Binding-site contacts:
Ligand atom C7 contacts residue THR105 of chain 1.G at 3.9 Å.
Ligand atom O7 contacts residue TYR135 of chain 1.G at 3.3 Å.
Ligand atom O7 contacts residue THR105 of chain 1.G at 2.7 Å (h-bond).
Ligand atom C8 contacts residue LEU137 of chain 1.G at 3.9 Å (hydrophobic).
Ligand atom C1 contacts residue ASN118 of chain 1.G at 1.4 Å.
Ligand atom O7 contacts residue VAL104 of chain 1.G at 4.0 Å.
Ligand atom C2 contacts residue ASN118 of chain 1.G at 2.4 Å.
Ligand atom O7 contacts residue ASN118 of chain 1.G at 3.7 Å.
Ligand atom O2 contacts residue GLU19 of chain 1.F at 3.9 Å.
Ligand atom C4 contacts residue ASN118 of chain 1.G at 4.2 Å.
Ligand atom C3 contacts residue TYR135 of chain 1.G at 4.2 Å (hydrophobic).
Ligand atom N2 contacts residue ASN118 of chain 1.G at 2.9 Å (h-bond).
Ligand atom C8 contacts residue TYR135 of chain 1.G at 3.8 Å (hydrophobic).
Ligand atom N2 contacts residue LEU137 of chain 1.G at 4.4 Å.
Ligand atom C5 contacts residue TYR135 of chain 1.G at 4.4 Å (hydrophobic).
Ligand atom C7 contacts residue ASN118 of chain 1.G at 3.5 Å.
Ligand atom C7 contacts residue LEU137 of chain 1.G at 4.4 Å (hydrophobic).
Ligand atom C1 contacts residue TYR135 of chain 1.G at 4.2 Å (hydrophobic).
Ligand atom C8 contacts residue VAL104 of chain 1.G at 3.9 Å (hydrophobic).
Ligand atom C7 contacts residue TYR135 of chain 1.G at 3.8 Å (hydrophobic).
Ligand atom O5 contacts residue ASN118 of chain 1.G at 2.3 Å (h-bond).
Ligand atom C3 contacts residue ASN118 of chain 1.G at 3.8 Å.
Ligand atom C7 contacts residue VAL104 of chain 1.G at 4.2 Å (hydrophobic).
Ligand atom C7 contacts residue ASP290 of chain 1.G at 4.3 Å.
Ligand atom C8 contacts residue ASP290 of chain 1.G at 3.4 Å.
Ligand atom C5 contacts residue ASN118 of chain 1.G at 3.6 Å.

Sequence of chain 1.F:
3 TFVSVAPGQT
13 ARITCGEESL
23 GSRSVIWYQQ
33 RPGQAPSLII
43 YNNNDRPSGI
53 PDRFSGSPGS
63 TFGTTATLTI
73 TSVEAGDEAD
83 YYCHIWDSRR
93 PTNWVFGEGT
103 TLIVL

This protein binds this small molecule.
Small molecule (SMILES): CC(=O)N[C@H]1[C@H](O[C@H]2[C@H](O)[C@@H](NC(C)=O)CO[C@@H]2CO)O[C@H](CO)[C@@H](O[C@@H]2O[C@H](CO[C@H]3O[C@H](CO)[C@@H](O)[C@H](O)[C@@H]3O)[C@@H](O)[C@H](O[C@H]3O[C@H](CO)[C@@H](O)[C@H](O)[C@@H]3O)[C@@H]2O)[C@@H]1O

Sequence of chain 1.G:
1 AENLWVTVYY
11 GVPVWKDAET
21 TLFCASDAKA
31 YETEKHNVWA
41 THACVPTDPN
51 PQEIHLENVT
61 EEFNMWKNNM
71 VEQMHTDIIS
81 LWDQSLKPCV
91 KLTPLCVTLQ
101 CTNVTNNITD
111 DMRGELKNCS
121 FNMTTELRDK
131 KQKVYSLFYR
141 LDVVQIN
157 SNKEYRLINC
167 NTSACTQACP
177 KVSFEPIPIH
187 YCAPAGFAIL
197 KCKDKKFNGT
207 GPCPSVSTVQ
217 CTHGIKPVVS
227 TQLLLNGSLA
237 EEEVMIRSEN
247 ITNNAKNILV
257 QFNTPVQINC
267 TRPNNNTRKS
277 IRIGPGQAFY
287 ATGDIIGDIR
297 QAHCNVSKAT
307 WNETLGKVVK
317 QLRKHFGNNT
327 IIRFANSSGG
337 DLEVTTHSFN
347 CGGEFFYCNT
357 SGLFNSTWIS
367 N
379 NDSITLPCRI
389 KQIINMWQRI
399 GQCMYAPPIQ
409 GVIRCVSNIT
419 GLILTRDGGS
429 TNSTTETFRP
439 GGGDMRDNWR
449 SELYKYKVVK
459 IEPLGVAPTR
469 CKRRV